This small molecule binds to this protein.
Small molecule (SMILES): CC(C)N(CCCNC(=O)Nc1ccc(C(C)(C)C)cc1)C[C@H]1O[C@@H](n2cc(Br)c3c(N)ncnc32)[C@H](O)[C@@H]1O

Binding-site contacts:
Ligand atom C18 contacts residue TYR31 of chain 1.C at 3.7 Å (hydrophobic).
Ligand atom O40 contacts residue ASP117 of chain 1.C at 3.6 Å.
Ligand atom N05 contacts residue ASP115 of chain 1.C at 3.6 Å.
Ligand atom C34 contacts residue TYR31 of chain 1.C at 3.8 Å (hydrophobic).
Ligand atom C31 contacts residue ALA120 of chain 1.C at 3.5 Å (hydrophobic).
Ligand atom C31 contacts residue ASP117 of chain 1.C at 3.8 Å.
Ligand atom C29 contacts residue ILE123 of chain 1.C at 3.7 Å (hydrophobic).
Ligand atom C28 contacts residue LYS26 of chain 1.C at 3.7 Å.
Ligand atom C06 contacts residue ILE116 of chain 1.C at 3.8 Å (hydrophobic).
Ligand atom N03 contacts residue SER151 of chain 1.C at 3.1 Å (h-bond).
Ligand atom C24 contacts residue LYS26 of chain 1.C at 3.7 Å.
Ligand atom C29 contacts residue LYS119 of chain 1.C at 3.6 Å.
Ligand atom O38 contacts residue ASP115 of chain 1.C at 2.9 Å (salt-bridge).
Ligand atom C12 contacts residue ASP115 of chain 1.C at 3.3 Å.
Ligand atom N22 contacts residue GLY65 of chain 1.C at 3.8 Å.
Ligand atom C04 contacts residue ILE116 of chain 1.C at 3.8 Å (hydrophobic).
Ligand atom C25 contacts residue LYS26 of chain 1.C at 3.2 Å.
Ligand atom C17 contacts residue ASN166 of chain 1.C at 3.5 Å.
Ligand atom C10 contacts residue ILE116 of chain 1.C at 3.8 Å (hydrophobic).
Ligand atom N05 contacts residue ILE116 of chain 1.C at 3.4 Å (h-bond).
Ligand atom C02 contacts residue PHE201 of chain 1.C at 3.7 Å (hydrophobic).
Ligand atom O13 contacts residue SER63 of chain 1.C at 3.6 Å.
Ligand atom C39 contacts residue ASP115 of chain 1.C at 3.5 Å.
Ligand atom N01 contacts residue ASP150 of chain 1.C at 2.9 Å (salt-bridge).
Ligand atom O40 contacts residue ILE116 of chain 1.C at 3.5 Å.
Ligand atom C26 contacts residue LYS26 of chain 1.C at 3.8 Å.
Ligand atom C35 contacts residue TYR31 of chain 1.C at 3.7 Å (hydrophobic).
Ligand atom O38 contacts residue GLY65 of chain 1.C at 3.7 Å.
Ligand atom N05 contacts residue ILE62 of chain 1.C at 3.8 Å.
Ligand atom C32 contacts residue ALA120 of chain 1.C at 3.5 Å (hydrophobic).
Ligand atom C04 contacts residue SER151 of chain 1.C at 3.2 Å.
Ligand atom O40 contacts residue ASP115 of chain 1.C at 2.7 Å (salt-bridge).
Ligand atom O33 contacts residue CYS66 of chain 1.C at 3.8 Å.
Ligand atom N11 contacts residue ILE116 of chain 1.C at 3.7 Å.
Ligand atom N01 contacts residue TYR179 of chain 1.C at 3.3 Å (h-bond).
Ligand atom O13 contacts residue ASP115 of chain 1.C at 3.7 Å.
Ligand atom C04 contacts residue ILE62 of chain 1.C at 3.6 Å (hydrophobic).
Ligand atom C37 contacts residue ASP115 of chain 1.C at 3.8 Å.
Ligand atom C36 contacts residue TYR31 of chain 1.C at 3.5 Å (hydrophobic).
Ligand atom C28 contacts residue ASP117 of chain 1.C at 3.8 Å.

Sequence of chain 1.C:
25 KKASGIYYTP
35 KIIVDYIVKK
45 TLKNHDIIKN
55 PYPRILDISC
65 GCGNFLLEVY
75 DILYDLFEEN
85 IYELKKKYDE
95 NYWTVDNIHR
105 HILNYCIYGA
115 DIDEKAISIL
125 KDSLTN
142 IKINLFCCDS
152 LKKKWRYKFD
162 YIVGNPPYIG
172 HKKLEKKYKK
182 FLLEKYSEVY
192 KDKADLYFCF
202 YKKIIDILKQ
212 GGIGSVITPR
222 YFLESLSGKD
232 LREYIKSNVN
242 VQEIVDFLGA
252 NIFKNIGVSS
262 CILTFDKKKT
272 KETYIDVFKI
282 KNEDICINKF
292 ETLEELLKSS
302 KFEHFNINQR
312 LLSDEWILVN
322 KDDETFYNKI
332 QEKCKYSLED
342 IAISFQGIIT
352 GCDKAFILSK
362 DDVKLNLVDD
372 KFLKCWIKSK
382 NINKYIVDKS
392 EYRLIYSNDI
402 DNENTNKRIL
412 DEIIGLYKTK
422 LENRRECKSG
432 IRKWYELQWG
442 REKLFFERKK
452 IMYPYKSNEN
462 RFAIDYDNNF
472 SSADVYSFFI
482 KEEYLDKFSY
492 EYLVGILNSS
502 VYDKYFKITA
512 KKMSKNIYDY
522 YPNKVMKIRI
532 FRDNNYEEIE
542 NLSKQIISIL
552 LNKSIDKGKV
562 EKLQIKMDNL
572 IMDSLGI